Binding-site contacts:
Ligand atom O3' contacts residue GLN61 of chain 1.B at 3.7 Å.
Ligand atom O2 contacts residue ASN90 of chain 1.B at 3.0 Å (h-bond).
Ligand atom C6' contacts residue TRP88 of chain 1.B at 4.0 Å (hydrophobic).
Ligand atom O3 contacts residue ASN90 of chain 1.B at 2.7 Å (h-bond).
Ligand atom O6 contacts residue HIS57 of chain 1.B at 3.5 Å.
Ligand atom O4 contacts residue GLN56 of chain 1.B at 3.5 Å.
Ligand atom O6 contacts residue GLN61 of chain 1.B at 3.1 Å (h-bond).
Ligand atom C8' contacts residue GLY33 of chain 1.C at 3.5 Å.
Ligand atom C6B contacts residue ILE58 of chain 1.B at 4.0 Å (hydrophobic).
Ligand atom C4 contacts residue TRP88 of chain 1.B at 3.5 Å (hydrophobic).
Ligand atom O3' contacts residue ALA32 of chain 1.C at 4.0 Å.
Ligand atom O5 contacts residue GLN56 of chain 1.B at 3.6 Å (h-bond).
Ligand atom O6 contacts residue GLN56 of chain 1.B at 3.5 Å (h-bond).
Ligand atom O3 contacts residue LYS91 of chain 1.B at 2.7 Å (salt-bridge).
Ligand atom O3' contacts residue TYR12 of chain 1.B at 3.6 Å.
Ligand atom C2 contacts residue LYS91 of chain 1.B at 3.9 Å.
Ligand atom O1 contacts residue TRP88 of chain 1.B at 3.6 Å.
Ligand atom N2' contacts residue TYR12 of chain 1.B at 3.7 Å.
Ligand atom O3' contacts residue GLY33 of chain 1.C at 3.0 Å (h-bond).
Ligand atom C3 contacts residue ASN90 of chain 1.B at 3.6 Å.
Ligand atom C5B contacts residue ILE58 of chain 1.B at 3.3 Å (hydrophobic).
Ligand atom C6B contacts residue GLN56 of chain 1.B at 3.9 Å.
Ligand atom C6 contacts residue GLN56 of chain 1.B at 4.0 Å.
Ligand atom O4 contacts residue LYS91 of chain 1.B at 2.9 Å (salt-bridge).
Ligand atom O6 contacts residue TRP88 of chain 1.B at 3.8 Å.
Ligand atom C4 contacts residue LYS91 of chain 1.B at 3.8 Å.
Ligand atom O3 contacts residue TRP88 of chain 1.B at 3.9 Å.
Ligand atom O4 contacts residue GLU51 of chain 1.B at 2.6 Å (salt-bridge).
Ligand atom C3 contacts residue TRP88 of chain 1.B at 3.6 Å (hydrophobic).
Ligand atom O3' contacts residue TRP88 of chain 1.B at 3.6 Å.
Ligand atom C3 contacts residue LYS91 of chain 1.B at 3.6 Å.
Ligand atom C6 contacts residue HIS57 of chain 1.B at 3.5 Å.
Ligand atom C4 contacts residue GLU51 of chain 1.B at 3.3 Å.
Ligand atom C7B contacts residue ILE58 of chain 1.B at 3.8 Å (hydrophobic).
Ligand atom C5 contacts residue TRP88 of chain 1.B at 3.6 Å (hydrophobic).
Ligand atom C6 contacts residue GLU51 of chain 1.B at 4.0 Å.
Ligand atom C7' contacts residue GLY33 of chain 1.C at 3.7 Å.
Ligand atom C6 contacts residue TRP88 of chain 1.B at 3.7 Å (hydrophobic).
Ligand atom C7' contacts residue TYR12 of chain 1.B at 3.7 Å (hydrophobic).
Ligand atom N2' contacts residue GLY33 of chain 1.C at 3.2 Å.

Sequence of chain 1.C:
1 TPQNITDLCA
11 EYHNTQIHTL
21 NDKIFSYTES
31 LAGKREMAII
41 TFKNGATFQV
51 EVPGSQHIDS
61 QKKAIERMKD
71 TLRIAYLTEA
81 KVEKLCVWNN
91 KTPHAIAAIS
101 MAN

This small molecule binds to this protein.
Small molecule (SMILES): O=C(NCCN1CCOCC1)c1cc(O[C@H]2O[C@H](CO)[C@H](O)[C@H](O)[C@H]2O)cc([N+](=O)[O-])c1

Sequence of chain 1.B:
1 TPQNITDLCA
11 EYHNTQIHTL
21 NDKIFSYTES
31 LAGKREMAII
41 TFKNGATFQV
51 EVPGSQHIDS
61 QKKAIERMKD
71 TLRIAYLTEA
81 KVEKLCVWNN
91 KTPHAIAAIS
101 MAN